Sequence of chain 1.E:
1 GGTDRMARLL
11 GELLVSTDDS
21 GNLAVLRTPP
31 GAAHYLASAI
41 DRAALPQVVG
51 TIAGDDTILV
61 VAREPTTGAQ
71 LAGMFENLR

Binding-site contacts:
Ligand atom CB contacts residue ASP41 of chain 1.F at 3.4 Å.
Ligand atom OXT contacts residue ILE52 of chain 1.F at 3.7 Å.
Ligand atom NH1 contacts residue ASP55 of chain 1.E at 3.6 Å.
Ligand atom N contacts residue ASP41 of chain 1.F at 2.7 Å (salt-bridge).
Ligand atom OXT contacts residue ASP55 of chain 1.E at 3.4 Å (salt-bridge).
Ligand atom CB contacts residue THR51 of chain 1.F at 3.9 Å.
Ligand atom NH2 contacts residue PRO30 of chain 1.A at 3.6 Å.
Ligand atom NH1 contacts residue HIS34 of chain 1.F at 3.6 Å (h-bond).
Ligand atom NH2 contacts residue ASP55 of chain 1.E at 3.5 Å (salt-bridge).
Ligand atom CG contacts residue ASP56 of chain 1.E at 3.9 Å.
Ligand atom NH2 contacts residue GLY31 of chain 1.A at 3.7 Å.
Ligand atom CA contacts residue ASP41 of chain 1.F at 3.6 Å.
Ligand atom C contacts residue ILE52 of chain 1.F at 3.9 Å (hydrophobic).
Ligand atom C contacts residue GLY54 of chain 1.E at 3.9 Å.
Ligand atom CA contacts residue ASP56 of chain 1.E at 4.0 Å.
Ligand atom CG contacts residue ASP41 of chain 1.F at 3.8 Å.
Ligand atom CB contacts residue ALA37 of chain 1.F at 3.7 Å (hydrophobic).
Ligand atom C contacts residue ASP55 of chain 1.E at 3.5 Å.
Ligand atom C contacts residue THR51 of chain 1.F at 3.7 Å.
Ligand atom OXT contacts residue GLY54 of chain 1.E at 3.3 Å.
Ligand atom NH1 contacts residue GLY31 of chain 1.A at 3.8 Å.
Ligand atom O contacts residue ASP56 of chain 1.E at 3.1 Å (salt-bridge).
Ligand atom NE contacts residue SER38 of chain 1.F at 3.9 Å.
Ligand atom NH1 contacts residue ASP55 of chain 1.A at 2.9 Å (salt-bridge).
Ligand atom CA contacts residue THR51 of chain 1.F at 3.2 Å.
Ligand atom N contacts residue THR57 of chain 1.E at 3.2 Å (h-bond).
Ligand atom O contacts residue THR51 of chain 1.F at 4.0 Å.
Ligand atom N contacts residue THR51 of chain 1.F at 2.9 Å (h-bond).
Ligand atom O contacts residue THR57 of chain 1.E at 3.4 Å (h-bond).
Ligand atom O contacts residue ASP55 of chain 1.E at 2.8 Å (salt-bridge).
Ligand atom CD contacts residue HIS34 of chain 1.F at 3.6 Å.
Ligand atom CZ contacts residue ASP55 of chain 1.E at 3.8 Å.
Ligand atom CZ contacts residue ASP55 of chain 1.A at 3.6 Å.
Ligand atom NH2 contacts residue ASP55 of chain 1.A at 2.9 Å (salt-bridge).
Ligand atom C contacts residue ASP56 of chain 1.E at 4.0 Å.
Ligand atom O contacts residue GLY54 of chain 1.E at 3.6 Å.
Ligand atom N contacts residue ASP56 of chain 1.E at 3.0 Å (salt-bridge).
Ligand atom C contacts residue ALA53 of chain 1.F at 3.8 Å (hydrophobic).
Ligand atom CD contacts residue SER38 of chain 1.F at 3.7 Å.
Ligand atom OXT contacts residue ALA53 of chain 1.F at 3.0 Å (h-bond).

Sequence of chain 1.A:
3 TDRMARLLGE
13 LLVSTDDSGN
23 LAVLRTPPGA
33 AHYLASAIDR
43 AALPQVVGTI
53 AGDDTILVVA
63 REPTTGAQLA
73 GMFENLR

Sequence of chain 1.F:
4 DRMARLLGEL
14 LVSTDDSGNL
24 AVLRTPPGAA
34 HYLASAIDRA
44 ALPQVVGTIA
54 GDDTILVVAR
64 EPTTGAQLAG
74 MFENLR

This protein binds this small molecule.
Small molecule (SMILES): NC(=[NH2+])NCCC[C@H](N)C(=O)O